Binding-site contacts:
Ligand atom O6 contacts residue PHE1072 of chain 1.A at 3.3 Å.
Ligand atom C5 contacts residue PHE1072 of chain 1.A at 4.0 Å (hydrophobic).
Ligand atom O6 contacts residue SER1070 of chain 1.A at 3.7 Å.
Ligand atom N2 contacts residue ASN1067 of chain 1.A at 2.8 Å (h-bond).
Ligand atom O4 contacts residue THR1069 of chain 1.A at 4.4 Å.
Ligand atom C1 contacts residue THR1069 of chain 1.A at 4.0 Å.
Ligand atom C8 contacts residue ASN1067 of chain 1.A at 4.2 Å.
Ligand atom O5 contacts residue SER1070 of chain 1.A at 4.5 Å.
Ligand atom C4 contacts residue ASN1067 of chain 1.A at 4.3 Å.
Ligand atom C6 contacts residue SER1070 of chain 1.A at 4.4 Å.
Ligand atom C5 contacts residue SER1070 of chain 1.A at 3.9 Å.
Ligand atom C1 contacts residue ASN1067 of chain 1.A at 1.4 Å.
Ligand atom C7 contacts residue THR1069 of chain 1.A at 3.5 Å.
Ligand atom C7 contacts residue ASN1067 of chain 1.A at 3.8 Å.
Ligand atom O7 contacts residue THR1069 of chain 1.A at 4.0 Å.
Ligand atom C2 contacts residue ASN1067 of chain 1.A at 2.4 Å.
Ligand atom O7 contacts residue SER1070 of chain 1.A at 4.1 Å.
Ligand atom N2 contacts residue THR1069 of chain 1.A at 2.9 Å (h-bond).
Ligand atom C8 contacts residue SER1070 of chain 1.A at 4.5 Å.
Ligand atom O6 contacts residue PRO1081 of chain 1.A at 4.0 Å.
Ligand atom O3 contacts residue THR1069 of chain 1.A at 4.2 Å.
Ligand atom C8 contacts residue THR1069 of chain 1.A at 3.4 Å.
Ligand atom C1 contacts residue PHE1072 of chain 1.A at 3.7 Å (hydrophobic).
Ligand atom C6 contacts residue PRO1081 of chain 1.A at 4.4 Å (hydrophobic).
Ligand atom C5 contacts residue ASN1067 of chain 1.A at 3.7 Å.
Ligand atom C2 contacts residue THR1069 of chain 1.A at 3.8 Å.
Ligand atom C3 contacts residue ASN1067 of chain 1.A at 3.8 Å.
Ligand atom O5 contacts residue PHE1072 of chain 1.A at 3.2 Å.
Ligand atom C6 contacts residue PHE1072 of chain 1.A at 4.1 Å (hydrophobic).
Ligand atom C3 contacts residue THR1069 of chain 1.A at 3.8 Å.
Ligand atom O7 contacts residue ASN1067 of chain 1.A at 4.3 Å.
Ligand atom O5 contacts residue ASN1067 of chain 1.A at 2.4 Å (h-bond).

This protein binds this small molecule.
Small molecule (SMILES): CC(=O)N[C@H]1[C@H](O[C@H]2[C@H](O)[C@@H](NC(C)=O)CO[C@@H]2CO)O[C@H](CO)[C@@H](O)[C@@H]1O

Sequence of chain 1.A:
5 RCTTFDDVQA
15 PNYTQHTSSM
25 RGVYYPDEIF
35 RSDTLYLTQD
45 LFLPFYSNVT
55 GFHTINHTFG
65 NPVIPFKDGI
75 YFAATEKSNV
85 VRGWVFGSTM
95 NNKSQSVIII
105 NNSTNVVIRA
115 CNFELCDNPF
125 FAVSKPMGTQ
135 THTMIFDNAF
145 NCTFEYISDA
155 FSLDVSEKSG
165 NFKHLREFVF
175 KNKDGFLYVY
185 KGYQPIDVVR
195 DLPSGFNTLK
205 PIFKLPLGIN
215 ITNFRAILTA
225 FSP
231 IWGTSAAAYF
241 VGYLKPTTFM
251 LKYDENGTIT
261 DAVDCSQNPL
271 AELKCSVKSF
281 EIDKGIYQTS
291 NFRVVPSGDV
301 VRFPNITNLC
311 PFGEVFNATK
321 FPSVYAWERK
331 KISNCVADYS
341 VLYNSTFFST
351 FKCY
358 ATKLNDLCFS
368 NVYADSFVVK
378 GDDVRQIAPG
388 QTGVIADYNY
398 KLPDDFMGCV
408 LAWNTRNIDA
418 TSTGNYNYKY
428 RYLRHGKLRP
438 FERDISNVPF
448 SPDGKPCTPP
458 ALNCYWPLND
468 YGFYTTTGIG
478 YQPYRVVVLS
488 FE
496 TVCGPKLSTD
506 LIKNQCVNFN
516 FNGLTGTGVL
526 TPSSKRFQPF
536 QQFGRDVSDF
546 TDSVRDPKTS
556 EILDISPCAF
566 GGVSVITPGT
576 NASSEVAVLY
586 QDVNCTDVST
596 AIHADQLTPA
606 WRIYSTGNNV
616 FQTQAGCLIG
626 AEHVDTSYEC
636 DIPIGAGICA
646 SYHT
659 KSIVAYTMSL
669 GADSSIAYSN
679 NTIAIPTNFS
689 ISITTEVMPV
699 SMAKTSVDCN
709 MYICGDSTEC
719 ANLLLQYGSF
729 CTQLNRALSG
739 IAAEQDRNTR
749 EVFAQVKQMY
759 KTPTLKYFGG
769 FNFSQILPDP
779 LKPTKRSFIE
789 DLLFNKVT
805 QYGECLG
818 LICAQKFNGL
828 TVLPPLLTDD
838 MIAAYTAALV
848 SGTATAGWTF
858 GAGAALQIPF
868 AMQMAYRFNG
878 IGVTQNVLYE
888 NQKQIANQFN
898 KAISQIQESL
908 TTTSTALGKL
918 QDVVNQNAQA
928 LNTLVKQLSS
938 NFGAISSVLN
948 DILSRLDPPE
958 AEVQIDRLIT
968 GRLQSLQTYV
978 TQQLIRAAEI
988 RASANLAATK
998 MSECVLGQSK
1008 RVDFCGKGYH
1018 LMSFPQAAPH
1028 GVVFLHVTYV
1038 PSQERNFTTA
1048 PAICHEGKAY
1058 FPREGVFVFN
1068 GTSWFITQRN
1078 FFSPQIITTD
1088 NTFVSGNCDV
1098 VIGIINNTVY